Binding-site contacts:
Ligand atom C2 contacts residue ASN310 of chain 3.F at 2.5 Å.
Ligand atom C1 contacts residue ASN310 of chain 3.F at 1.4 Å.
Ligand atom N2 contacts residue ASN310 of chain 3.F at 2.9 Å (h-bond).
Ligand atom C2 contacts residue TRP366 of chain 3.F at 3.6 Å (hydrophobic).
Ligand atom O7 contacts residue ASN310 of chain 3.F at 3.2 Å (h-bond).
Ligand atom C3 contacts residue ASN310 of chain 3.F at 3.8 Å.
Ligand atom C8 contacts residue ASP311 of chain 3.F at 3.9 Å.
Ligand atom C8 contacts residue ARG314 of chain 3.F at 3.9 Å.
Ligand atom C3 contacts residue TRP366 of chain 3.F at 4.4 Å (hydrophobic).
Ligand atom C4 contacts residue ASN310 of chain 3.F at 4.3 Å.
Ligand atom C7 contacts residue ASN310 of chain 3.F at 3.2 Å.
Ligand atom O3 contacts residue TRP366 of chain 3.F at 3.9 Å.
Ligand atom C8 contacts residue ASN310 of chain 3.F at 4.1 Å.
Ligand atom N2 contacts residue TRP366 of chain 3.F at 3.3 Å.
Ligand atom C5 contacts residue ASN310 of chain 3.F at 3.7 Å.
Ligand atom O5 contacts residue ASN310 of chain 3.F at 2.4 Å (h-bond).

Sequence of chain 3.F:
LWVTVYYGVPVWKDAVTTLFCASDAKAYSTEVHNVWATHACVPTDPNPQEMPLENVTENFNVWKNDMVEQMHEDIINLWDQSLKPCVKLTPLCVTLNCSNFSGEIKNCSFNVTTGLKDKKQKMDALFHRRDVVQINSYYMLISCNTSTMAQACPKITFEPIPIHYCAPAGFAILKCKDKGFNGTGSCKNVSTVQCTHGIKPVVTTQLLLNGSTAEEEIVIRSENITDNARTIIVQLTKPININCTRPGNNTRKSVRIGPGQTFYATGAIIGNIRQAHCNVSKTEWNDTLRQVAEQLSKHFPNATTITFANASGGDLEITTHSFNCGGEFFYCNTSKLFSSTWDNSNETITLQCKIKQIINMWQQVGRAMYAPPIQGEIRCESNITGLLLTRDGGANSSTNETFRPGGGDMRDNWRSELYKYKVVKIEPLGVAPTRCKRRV

A small-molecule ligand and the protein it binds are described below.
Small molecule (SMILES): CC(=O)N[C@@H]1[C@@H](O)[C@H](O)[C@@H](CO)O[C@H]1O